A small-molecule ligand and the protein it binds are described below.
Small molecule (SMILES): CC(C)[C@H](NC(=O)[C@H](CO)NC(=O)CNC(=O)[C@H](C)NC(=O)[C@H](C)NC(=O)[C@H](Cc1ccccc1)NC(=O)[C@@H]1CCCN1)C(=O)NCC(=O)N[C@@H](C)C=O

Sequence of chain 1.C:
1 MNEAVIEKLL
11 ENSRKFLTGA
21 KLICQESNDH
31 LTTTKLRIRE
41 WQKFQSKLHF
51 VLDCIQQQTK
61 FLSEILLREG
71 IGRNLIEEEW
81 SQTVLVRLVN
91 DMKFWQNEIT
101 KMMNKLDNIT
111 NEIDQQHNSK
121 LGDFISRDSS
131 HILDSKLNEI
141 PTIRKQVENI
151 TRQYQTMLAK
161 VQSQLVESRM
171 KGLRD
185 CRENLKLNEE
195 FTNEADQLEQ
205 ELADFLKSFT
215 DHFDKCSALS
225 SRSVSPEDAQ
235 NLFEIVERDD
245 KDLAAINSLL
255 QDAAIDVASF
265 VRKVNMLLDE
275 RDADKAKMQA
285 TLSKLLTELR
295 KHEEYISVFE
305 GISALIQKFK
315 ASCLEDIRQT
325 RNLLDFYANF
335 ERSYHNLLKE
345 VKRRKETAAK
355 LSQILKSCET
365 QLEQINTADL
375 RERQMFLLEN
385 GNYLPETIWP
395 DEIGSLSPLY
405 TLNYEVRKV

Binding-site contacts:
Ligand atom CA contacts residue ASN386 of chain 1.C at 3.4 Å.
Ligand atom N contacts residue GLU390 of chain 1.C at 3.6 Å.
Ligand atom CA contacts residue PRO389 of chain 1.C at 4.1 Å (hydrophobic).
Ligand atom O contacts residue LEU381 of chain 1.C at 3.9 Å.
Ligand atom N contacts residue ASN386 of chain 1.C at 3.7 Å.
Ligand atom CA contacts residue LEU388 of chain 1.C at 3.5 Å (hydrophobic).
Ligand atom C contacts residue LEU381 of chain 1.C at 4.0 Å (hydrophobic).
Ligand atom CA contacts residue LEU381 of chain 1.C at 4.1 Å (hydrophobic).
Ligand atom CB contacts residue THR391 of chain 1.C at 3.5 Å.
Ligand atom CB contacts residue GLU390 of chain 1.C at 3.9 Å.
Ligand atom O contacts residue PRO389 of chain 1.C at 3.2 Å.
Ligand atom C contacts residue LEU388 of chain 1.C at 3.7 Å (hydrophobic).
Ligand atom N contacts residue LEU388 of chain 1.C at 3.5 Å (h-bond).
Ligand atom CE2 contacts residue TYR387 of chain 1.C at 3.6 Å (hydrophobic).
Ligand atom C contacts residue PRO389 of chain 1.C at 4.0 Å (hydrophobic).
Ligand atom C contacts residue GLU390 of chain 1.C at 3.8 Å.
Ligand atom CZ contacts residue PRO389 of chain 1.C at 3.6 Å (hydrophobic).
Ligand atom CE2 contacts residue LEU388 of chain 1.C at 3.8 Å (hydrophobic).
Ligand atom O contacts residue GLU390 of chain 1.C at 2.5 Å (salt-bridge).
Ligand atom O contacts residue GLU390 of chain 1.C at 3.6 Å.
Ligand atom CB contacts residue GLY385 of chain 1.C at 3.8 Å.
Ligand atom O contacts residue GLU390 of chain 1.C at 4.1 Å.
Ligand atom CD1 contacts residue PRO389 of chain 1.C at 3.9 Å (hydrophobic).
Ligand atom N contacts residue GLY385 of chain 1.C at 3.0 Å (h-bond).
Ligand atom C contacts residue GLU390 of chain 1.C at 3.3 Å.
Ligand atom CA contacts residue GLY385 of chain 1.C at 3.5 Å.
Ligand atom N contacts residue LEU381 of chain 1.C at 4.0 Å.
Ligand atom CZ contacts residue LEU388 of chain 1.C at 4.0 Å (hydrophobic).
Ligand atom CB contacts residue ASN386 of chain 1.C at 4.1 Å.
Ligand atom N contacts residue GLY385 of chain 1.C at 2.8 Å (h-bond).
Ligand atom CG2 contacts residue GLU390 of chain 1.C at 3.8 Å.
Ligand atom CB contacts residue LEU388 of chain 1.C at 4.0 Å (hydrophobic).
Ligand atom C contacts residue GLY385 of chain 1.C at 3.5 Å.
Ligand atom CB contacts residue GLY385 of chain 1.C at 3.9 Å.
Ligand atom CA contacts residue GLY385 of chain 1.C at 3.2 Å.
Ligand atom CZ contacts residue TYR387 of chain 1.C at 3.6 Å (hydrophobic).
Ligand atom CA contacts residue GLU390 of chain 1.C at 3.6 Å.
Ligand atom CE2 contacts residue PRO389 of chain 1.C at 3.8 Å (hydrophobic).
Ligand atom CE1 contacts residue PRO389 of chain 1.C at 3.7 Å (hydrophobic).
Ligand atom CG2 contacts residue LEU388 of chain 1.C at 3.2 Å (hydrophobic).